Sequence of chain 1.A:
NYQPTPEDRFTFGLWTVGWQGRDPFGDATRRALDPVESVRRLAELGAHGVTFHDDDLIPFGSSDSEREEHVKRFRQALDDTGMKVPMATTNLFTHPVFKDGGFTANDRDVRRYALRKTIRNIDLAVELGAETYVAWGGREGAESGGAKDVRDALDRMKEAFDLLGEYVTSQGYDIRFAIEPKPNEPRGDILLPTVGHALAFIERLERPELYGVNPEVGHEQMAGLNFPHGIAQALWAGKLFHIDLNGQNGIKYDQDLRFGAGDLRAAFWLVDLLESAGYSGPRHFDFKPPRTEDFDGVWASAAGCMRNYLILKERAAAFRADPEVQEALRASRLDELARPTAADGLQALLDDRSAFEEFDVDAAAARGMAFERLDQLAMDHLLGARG

Binding-site contacts:
Ligand atom O4 contacts residue MG1 of chain 1.B at 2.2 Å.
Ligand atom C4 contacts residue TRP137 of chain 1.A at 4.2 Å (hydrophobic).
Ligand atom O6 contacts residue THR90 of chain 1.A at 3.7 Å.
Ligand atom C4 contacts residue MG1 of chain 1.B at 3.0 Å.
Ligand atom C6 contacts residue THR90 of chain 1.A at 3.6 Å.
Ligand atom C3 contacts residue GLU181 of chain 1.A at 3.7 Å.
Ligand atom C4 contacts residue ASP245 of chain 1.A at 4.3 Å.
Ligand atom C5 contacts residue HIS54 of chain 1.A at 3.4 Å.
Ligand atom C2 contacts residue TRP137 of chain 1.A at 3.5 Å (hydrophobic).
Ligand atom C1 contacts residue PHE94 of chain 1.A at 3.7 Å (hydrophobic).
Ligand atom C6 contacts residue HIS54 of chain 1.A at 3.5 Å.
Ligand atom C6 contacts residue VAL135 of chain 1.A at 4.3 Å (hydrophobic).
Ligand atom O1 contacts residue TRP16 of chain 1.A at 3.5 Å (h-bond).
Ligand atom O5 contacts residue TRP137 of chain 1.A at 3.7 Å.
Ligand atom O6 contacts residue VAL135 of chain 1.A at 3.4 Å.
Ligand atom O2 contacts residue TRP137 of chain 1.A at 4.0 Å.
Ligand atom C4 contacts residue GLU181 of chain 1.A at 3.1 Å.
Ligand atom O5 contacts residue PHE94 of chain 1.A at 4.0 Å.
Ligand atom C5 contacts residue TRP16 of chain 1.A at 4.0 Å (hydrophobic).
Ligand atom C4 contacts residue ASP287 of chain 1.A at 3.6 Å.
Ligand atom C1 contacts residue TRP137 of chain 1.A at 3.6 Å (hydrophobic).
Ligand atom O1 contacts residue PHE94 of chain 1.A at 4.0 Å.
Ligand atom O3 contacts residue GLU181 of chain 1.A at 2.9 Å (salt-bridge).
Ligand atom O6 contacts residue TRP137 of chain 1.A at 3.2 Å.
Ligand atom O4 contacts residue ASP245 of chain 1.A at 3.0 Å (salt-bridge).
Ligand atom C6 contacts residue GLU181 of chain 1.A at 3.9 Å.
Ligand atom O3 contacts residue MG1 of chain 1.B at 2.4 Å.
Ligand atom C3 contacts residue ASP287 of chain 1.A at 3.0 Å.
Ligand atom C3 contacts residue GLU217 of chain 1.A at 4.3 Å.
Ligand atom O3 contacts residue HIS220 of chain 1.A at 3.4 Å.
Ligand atom O6 contacts residue GLU181 of chain 1.A at 3.2 Å (salt-bridge).
Ligand atom O5 contacts residue HIS54 of chain 1.A at 2.7 Å (h-bond).
Ligand atom C1 contacts residue HIS54 of chain 1.A at 3.4 Å.
Ligand atom O4 contacts residue GLU181 of chain 1.A at 2.5 Å (salt-bridge).
Ligand atom C3 contacts residue MG1 of chain 1.B at 2.9 Å.
Ligand atom O3 contacts residue GLU217 of chain 1.A at 3.2 Å (salt-bridge).
Ligand atom C5 contacts residue GLU181 of chain 1.A at 4.2 Å.
Ligand atom O3 contacts residue ASP287 of chain 1.A at 3.0 Å (salt-bridge).
Ligand atom O1 contacts residue HIS54 of chain 1.A at 3.1 Å.
Ligand atom O4 contacts residue ASP287 of chain 1.A at 3.1 Å (salt-bridge).

The small molecule below binds the protein below.
Small molecule (SMILES): OC[C@H]1O[C@H](O)[C@H](O)[C@@H](O)[C@@H]1O